Sequence of chain 1.A:
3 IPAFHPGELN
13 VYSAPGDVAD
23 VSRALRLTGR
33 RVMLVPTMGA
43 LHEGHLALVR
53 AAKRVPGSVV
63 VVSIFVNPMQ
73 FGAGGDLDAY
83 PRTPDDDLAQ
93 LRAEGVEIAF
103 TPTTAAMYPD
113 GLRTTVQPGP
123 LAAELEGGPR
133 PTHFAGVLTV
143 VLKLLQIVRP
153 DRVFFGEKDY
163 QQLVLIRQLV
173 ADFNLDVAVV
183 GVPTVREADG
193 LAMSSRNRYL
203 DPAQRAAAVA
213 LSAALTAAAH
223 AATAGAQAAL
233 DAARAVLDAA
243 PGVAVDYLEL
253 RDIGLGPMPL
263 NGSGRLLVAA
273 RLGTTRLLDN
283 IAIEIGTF

Binding-site contacts:
Ligand atom CA contacts residue GLN72 of chain 1.A at 3.0 Å.
Ligand atom N contacts residue AMP1 of chain 1.D at 2.7 Å (h-bond).
Ligand atom CB contacts residue GLN164 of chain 1.A at 3.7 Å.
Ligand atom C contacts residue GLN72 of chain 1.A at 3.4 Å.
Ligand atom C contacts residue MET40 of chain 1.A at 3.5 Å (hydrophobic).
Ligand atom CA contacts residue HIS135 of chain 1.A at 4.0 Å.
Ligand atom CA contacts residue GOL1 of chain 1.H at 3.4 Å.
Ligand atom CA contacts residue AMP1 of chain 1.D at 4.1 Å.
Ligand atom OXT contacts residue MET40 of chain 1.A at 4.0 Å.
Ligand atom CB contacts residue GOL1 of chain 1.H at 3.7 Å.
Ligand atom CA contacts residue MET40 of chain 1.A at 3.9 Å (hydrophobic).
Ligand atom N contacts residue GOL1 of chain 1.H at 3.8 Å.
Ligand atom O contacts residue GLN72 of chain 1.A at 2.9 Å (h-bond).
Ligand atom CB contacts residue GLN72 of chain 1.A at 4.4 Å.
Ligand atom N contacts residue MET40 of chain 1.A at 4.2 Å.
Ligand atom CB contacts residue ASP161 of chain 1.A at 3.6 Å.
Ligand atom N contacts residue ASP161 of chain 1.A at 3.9 Å.
Ligand atom O contacts residue HIS135 of chain 1.A at 3.4 Å.
Ligand atom C contacts residue HIS135 of chain 1.A at 3.8 Å.
Ligand atom CA contacts residue GLN164 of chain 1.A at 3.9 Å.
Ligand atom OXT contacts residue ARG198 of chain 1.A at 4.1 Å.
Ligand atom O contacts residue MET40 of chain 1.A at 3.3 Å.
Ligand atom CB contacts residue AMP1 of chain 1.D at 3.6 Å.

This small molecule binds to this protein.
Small molecule (SMILES): NCCC(=O)O